Sequence of chain 1.B:
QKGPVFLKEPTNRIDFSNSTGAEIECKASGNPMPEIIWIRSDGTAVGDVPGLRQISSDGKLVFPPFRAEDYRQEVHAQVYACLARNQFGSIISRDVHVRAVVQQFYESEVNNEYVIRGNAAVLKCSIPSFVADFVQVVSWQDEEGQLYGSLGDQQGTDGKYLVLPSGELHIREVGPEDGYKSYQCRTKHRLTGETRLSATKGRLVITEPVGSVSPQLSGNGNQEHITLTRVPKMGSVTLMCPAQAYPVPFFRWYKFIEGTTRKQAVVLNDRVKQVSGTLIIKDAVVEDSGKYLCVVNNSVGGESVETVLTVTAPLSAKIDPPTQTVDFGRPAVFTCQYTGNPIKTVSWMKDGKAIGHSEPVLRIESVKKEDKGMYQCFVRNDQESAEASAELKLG

The protein below binds the small molecule below.
Small molecule (SMILES): CC(=O)N[C@H]1[C@H](O[C@H]2[C@H](O)[C@@H](NC(C)=O)CO[C@@H]2CO)O[C@H](CO)[C@@H](O[C@@H]2O[C@H](CO)[C@@H](O)[C@H](O)[C@@H]2O)[C@@H]1O

Binding-site contacts:
Ligand atom C6 contacts residue GLY306 of chain 1.A at 3.5 Å.
Ligand atom C8 contacts residue ARG256 of chain 1.A at 3.8 Å.
Ligand atom O4 contacts residue THR349 of chain 1.B at 4.0 Å.
Ligand atom C2 contacts residue ARG256 of chain 1.A at 4.2 Å.
Ligand atom C5 contacts residue ASN301 of chain 1.A at 3.6 Å.
Ligand atom C8 contacts residue SER308 of chain 1.A at 3.6 Å.
Ligand atom C3 contacts residue ASN301 of chain 1.A at 3.8 Å.
Ligand atom C4 contacts residue THR349 of chain 1.B at 4.0 Å.
Ligand atom N2 contacts residue ASN301 of chain 1.A at 2.9 Å (h-bond).
Ligand atom O7 contacts residue ASN301 of chain 1.A at 3.6 Å.
Ligand atom O6 contacts residue GLU307 of chain 1.A at 3.6 Å.
Ligand atom O2 contacts residue ARG384 of chain 1.B at 3.7 Å.
Ligand atom C4 contacts residue ASN301 of chain 1.A at 4.2 Å.
Ligand atom C1 contacts residue ASN301 of chain 1.A at 1.4 Å.
Ligand atom C5 contacts residue VAL299 of chain 1.A at 4.0 Å (hydrophobic).
Ligand atom N2 contacts residue ARG256 of chain 1.A at 3.4 Å (salt-bridge).
Ligand atom O6 contacts residue LYS348 of chain 1.B at 4.1 Å.
Ligand atom O3 contacts residue ARG384 of chain 1.B at 4.3 Å.
Ligand atom O5 contacts residue VAL299 of chain 1.A at 4.2 Å.
Ligand atom O6 contacts residue GLY306 of chain 1.A at 3.5 Å (h-bond).
Ligand atom C7 contacts residue ASN301 of chain 1.A at 3.5 Å.
Ligand atom C2 contacts residue ASN301 of chain 1.A at 2.5 Å.
Ligand atom C6 contacts residue GLU307 of chain 1.A at 4.3 Å.
Ligand atom O5 contacts residue ASN301 of chain 1.A at 2.4 Å (h-bond).
Ligand atom C7 contacts residue ARG256 of chain 1.A at 4.0 Å.
Ligand atom O6 contacts residue SER308 of chain 1.A at 4.0 Å.
Ligand atom O6 contacts residue VAL299 of chain 1.A at 4.5 Å.
Ligand atom C6 contacts residue LYS348 of chain 1.B at 4.1 Å.
Ligand atom C6 contacts residue ASN301 of chain 1.A at 4.4 Å.
Ligand atom C1 contacts residue VAL299 of chain 1.A at 3.9 Å (hydrophobic).
Ligand atom C1 contacts residue ARG256 of chain 1.A at 4.1 Å.
Ligand atom O7 contacts residue LYS267 of chain 1.A at 4.5 Å.
Ligand atom C6 contacts residue THR349 of chain 1.B at 3.9 Å.
Ligand atom O5 contacts residue GLY306 of chain 1.A at 4.2 Å.

Sequence of chain 1.A:
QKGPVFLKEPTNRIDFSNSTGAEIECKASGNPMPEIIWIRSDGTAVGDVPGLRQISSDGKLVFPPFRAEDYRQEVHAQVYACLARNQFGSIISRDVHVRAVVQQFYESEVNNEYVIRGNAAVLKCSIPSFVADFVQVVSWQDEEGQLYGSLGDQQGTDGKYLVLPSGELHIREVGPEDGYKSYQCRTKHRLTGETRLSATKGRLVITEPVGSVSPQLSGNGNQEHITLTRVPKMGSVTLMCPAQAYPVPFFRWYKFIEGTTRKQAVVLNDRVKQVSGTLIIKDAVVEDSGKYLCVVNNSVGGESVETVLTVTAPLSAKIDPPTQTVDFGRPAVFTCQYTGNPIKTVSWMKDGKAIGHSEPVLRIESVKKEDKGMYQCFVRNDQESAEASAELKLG